Sequence of chain 1.B:
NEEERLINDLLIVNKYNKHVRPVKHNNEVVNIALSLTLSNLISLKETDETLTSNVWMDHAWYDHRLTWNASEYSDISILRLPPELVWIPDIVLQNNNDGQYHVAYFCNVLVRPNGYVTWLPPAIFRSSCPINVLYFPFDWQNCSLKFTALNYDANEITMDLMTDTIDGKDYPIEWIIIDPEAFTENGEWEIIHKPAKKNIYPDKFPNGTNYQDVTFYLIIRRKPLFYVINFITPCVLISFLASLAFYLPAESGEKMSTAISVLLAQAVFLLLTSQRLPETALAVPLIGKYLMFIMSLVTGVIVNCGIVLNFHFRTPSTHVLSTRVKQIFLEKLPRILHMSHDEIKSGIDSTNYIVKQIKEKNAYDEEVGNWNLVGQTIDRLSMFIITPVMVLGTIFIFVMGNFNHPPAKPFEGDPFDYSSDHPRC

This small molecule binds to this protein.
Small molecule (SMILES): CC(C)CCC[C@@H](C)[C@H]1CC[C@H]2[C@@H]3CC=C4C[C@@H](O)CC[C@]4(C)[C@H]3CC[C@]12C

Binding-site contacts:
Ligand atom C19 contacts residue LYS290 of chain 1.B at 3.6 Å.
Ligand atom C21 contacts residue PHE471 of chain 1.B at 3.6 Å (hydrophobic).
Ligand atom C23 contacts residue GLY468 of chain 1.B at 4.0 Å.
Ligand atom C12 contacts residue PHE471 of chain 1.B at 3.5 Å (hydrophobic).
Ligand atom C26 contacts residue LEU467 of chain 1.B at 3.7 Å (hydrophobic).
Ligand atom C25 contacts residue LEU467 of chain 1.B at 4.3 Å (hydrophobic).
Ligand atom C10 contacts residue POV1 of chain 1.Q at 4.4 Å.
Ligand atom C27 contacts residue LEU467 of chain 1.B at 3.8 Å (hydrophobic).
Ligand atom C21 contacts residue GLY468 of chain 1.B at 3.6 Å.
Ligand atom C14 contacts residue POV1 of chain 1.Q at 4.0 Å.
Ligand atom C7 contacts residue POV1 of chain 1.Q at 3.2 Å.
Ligand atom O1 contacts residue POV1 of chain 1.Q at 3.4 Å.
Ligand atom C20 contacts residue GLY468 of chain 1.B at 4.4 Å.
Ligand atom C19 contacts residue POV1 of chain 1.Q at 4.1 Å.
Ligand atom C15 contacts residue POV1 of chain 1.Q at 3.7 Å.
Ligand atom C18 contacts residue ILE472 of chain 1.B at 3.8 Å (hydrophobic).
Ligand atom C26 contacts residue VAL464 of chain 1.B at 4.0 Å (hydrophobic).
Ligand atom C4 contacts residue POV1 of chain 1.Q at 3.2 Å.
Ligand atom C8 contacts residue POV1 of chain 1.Q at 3.1 Å.
Ligand atom C9 contacts residue POV1 of chain 1.Q at 4.3 Å.
Ligand atom C23 contacts residue VAL464 of chain 1.B at 4.3 Å (hydrophobic).
Ligand atom C5 contacts residue POV1 of chain 1.Q at 4.2 Å.
Ligand atom C20 contacts residue PHE294 of chain 1.B at 4.1 Å (hydrophobic).
Ligand atom C6 contacts residue POV1 of chain 1.Q at 3.6 Å.
Ligand atom C27 contacts residue GLY468 of chain 1.B at 4.0 Å.
Ligand atom C22 contacts residue PHE294 of chain 1.B at 3.9 Å (hydrophobic).
Ligand atom C16 contacts residue POV1 of chain 1.Q at 4.3 Å.
Ligand atom C3 contacts residue POV1 of chain 1.Q at 4.3 Å.
Ligand atom C11 contacts residue PHE471 of chain 1.B at 4.0 Å (hydrophobic).
Ligand atom C18 contacts residue POV1 of chain 1.Q at 4.1 Å.